Sequence of chain 1.B:
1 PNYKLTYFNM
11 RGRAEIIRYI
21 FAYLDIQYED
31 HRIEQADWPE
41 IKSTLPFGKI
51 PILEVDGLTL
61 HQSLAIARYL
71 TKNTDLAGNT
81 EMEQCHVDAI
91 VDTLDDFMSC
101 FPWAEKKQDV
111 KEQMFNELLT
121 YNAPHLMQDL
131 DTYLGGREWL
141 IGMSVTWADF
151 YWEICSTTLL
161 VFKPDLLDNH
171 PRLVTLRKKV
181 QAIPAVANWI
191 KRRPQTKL

The protein below binds the small molecule below.
Small molecule (SMILES): O=c1[nH][nH]c(=O)c2cc(-[n+]3nc(/C=C/c4ccccc4)nn3-c3nc4ccccc4s3)ccc12

Binding-site contacts:
Ligand atom C12 contacts residue CYS155 of chain 1.B at 3.4 Å (hydrophobic).
Ligand atom C24 contacts residue ALA104 of chain 1.B at 3.7 Å (hydrophobic).
Ligand atom N6 contacts residue TRP103 of chain 1.B at 3.7 Å.
Ligand atom C5 contacts residue GSH1 of chain 1.K at 3.9 Å.
Ligand atom C17 contacts residue LEU198 of chain 1.B at 3.8 Å (hydrophobic).
Ligand atom S1 contacts residue TRP103 of chain 1.B at 3.8 Å.
Ligand atom C4 contacts residue GSH1 of chain 1.K at 3.4 Å.
Ligand atom N4 contacts residue GSH1 of chain 1.K at 4.0 Å.
Ligand atom O1 contacts residue ALA104 of chain 1.B at 2.4 Å.
Ligand atom C11 contacts residue TYR151 of chain 1.B at 3.2 Å (hydrophobic).
Ligand atom C5 contacts residue TRP103 of chain 1.B at 3.2 Å (hydrophobic).
Ligand atom N5 contacts residue TRP103 of chain 1.B at 3.7 Å.
Ligand atom C8 contacts residue ARG13 of chain 1.B at 3.9 Å.
Ligand atom N1 contacts residue GSH1 of chain 1.K at 2.8 Å (h-bond).
Ligand atom O2 contacts residue PHE8 of chain 1.B at 2.8 Å.
Ligand atom N3 contacts residue TRP103 of chain 1.B at 3.4 Å.
Ligand atom C2 contacts residue PHE8 of chain 1.B at 4.0 Å (hydrophobic).
Ligand atom C11 contacts residue MET98 of chain 1.B at 3.5 Å (hydrophobic).
Ligand atom C10 contacts residue ARG13 of chain 1.B at 3.8 Å.
Ligand atom C6 contacts residue TRP103 of chain 1.B at 3.9 Å (hydrophobic).
Ligand atom C12 contacts residue TYR151 of chain 1.B at 3.7 Å (hydrophobic).
Ligand atom N1 contacts residue ALA104 of chain 1.B at 3.9 Å.
Ligand atom C22 contacts residue TRP103 of chain 1.B at 2.4 Å (hydrophobic).
Ligand atom N4 contacts residue TRP103 of chain 1.B at 3.7 Å.
Ligand atom N2 contacts residue GSH1 of chain 1.K at 2.2 Å (h-bond).
Ligand atom C1 contacts residue ALA104 of chain 1.B at 3.0 Å (hydrophobic).
Ligand atom C15 contacts residue TRP103 of chain 1.B at 3.8 Å (hydrophobic).
Ligand atom C3 contacts residue GSH1 of chain 1.K at 3.9 Å.
Ligand atom C7 contacts residue GLY12 of chain 1.B at 3.8 Å.
Ligand atom C13 contacts residue MET98 of chain 1.B at 3.9 Å (hydrophobic).
Ligand atom N7 contacts residue LEU198 of chain 1.B at 3.9 Å.
Ligand atom C12 contacts residue MET98 of chain 1.B at 3.9 Å (hydrophobic).
Ligand atom C2 contacts residue GSH1 of chain 1.K at 3.2 Å.
Ligand atom C13 contacts residue GLY12 of chain 1.B at 3.5 Å.
Ligand atom C9 contacts residue ARG13 of chain 1.B at 4.0 Å.
Ligand atom C23 contacts residue TRP103 of chain 1.B at 3.1 Å (hydrophobic).
Ligand atom C14 contacts residue GLY12 of chain 1.B at 3.5 Å.
Ligand atom C10 contacts residue MET98 of chain 1.B at 3.6 Å (hydrophobic).
Ligand atom O2 contacts residue GSH1 of chain 1.K at 3.3 Å.
Ligand atom C23 contacts residue ALA104 of chain 1.B at 3.5 Å (hydrophobic).